Binding-site contacts:
Ligand atom O3 contacts residue HIS155 of chain 1.B at 3.1 Å.
Ligand atom C3 contacts residue HIS155 of chain 1.B at 3.7 Å.
Ligand atom O6 contacts residue TRP272 of chain 1.B at 3.3 Å.
Ligand atom C4 contacts residue THR173 of chain 1.B at 4.5 Å.
Ligand atom O2 contacts residue NAI1 of chain 1.E at 3.2 Å (h-bond).
Ligand atom C5 contacts residue ASN157 of chain 1.B at 3.9 Å.
Ligand atom C2 contacts residue TYR235 of chain 1.B at 4.3 Å (hydrophobic).
Ligand atom C2 contacts residue HIS176 of chain 1.B at 3.8 Å.
Ligand atom C5 contacts residue TRP272 of chain 1.B at 3.9 Å (hydrophobic).
Ligand atom O4 contacts residue TYR235 of chain 1.B at 3.8 Å.
Ligand atom C1 contacts residue TRP272 of chain 1.B at 3.3 Å (hydrophobic).
Ligand atom C4 contacts residue HIS155 of chain 1.B at 3.5 Å.
Ligand atom O3 contacts residue HIS176 of chain 1.B at 2.9 Å.
Ligand atom O1 contacts residue TRP272 of chain 1.B at 3.3 Å.
Ligand atom O5 contacts residue TYR235 of chain 1.B at 4.5 Å.
Ligand atom O4 contacts residue ASN157 of chain 1.B at 3.6 Å.
Ligand atom O2 contacts residue ASP172 of chain 1.B at 3.8 Å.
Ligand atom O4 contacts residue THR173 of chain 1.B at 3.9 Å.
Ligand atom O2 contacts residue LYS97 of chain 1.B at 4.0 Å.
Ligand atom C1 contacts residue NAI1 of chain 1.E at 3.5 Å.
Ligand atom C2 contacts residue NAI1 of chain 1.E at 3.4 Å.
Ligand atom C3 contacts residue HIS176 of chain 1.B at 4.2 Å.
Ligand atom O3 contacts residue THR173 of chain 1.B at 4.2 Å.
Ligand atom O3 contacts residue ARG127 of chain 1.B at 4.2 Å.
Ligand atom C2 contacts residue TRP272 of chain 1.B at 4.4 Å (hydrophobic).
Ligand atom C5 contacts residue TYR235 of chain 1.B at 4.1 Å (hydrophobic).
Ligand atom C4 contacts residue TYR235 of chain 1.B at 4.1 Å (hydrophobic).
Ligand atom O5 contacts residue ASN157 of chain 1.B at 2.7 Å (h-bond).
Ligand atom O3 contacts residue TYR235 of chain 1.B at 3.9 Å.
Ligand atom O3 contacts residue ASP172 of chain 1.B at 4.5 Å.
Ligand atom O4 contacts residue HIS155 of chain 1.B at 2.4 Å (h-bond).
Ligand atom O2 contacts residue HIS176 of chain 1.B at 2.8 Å (h-bond).
Ligand atom C6 contacts residue TRP272 of chain 1.B at 4.0 Å (hydrophobic).
Ligand atom C3 contacts residue TYR235 of chain 1.B at 3.4 Å (hydrophobic).
Ligand atom O1 contacts residue NAI1 of chain 1.E at 2.7 Å (h-bond).

A protein and the small-molecule ligand that binds it are described below.
Small molecule (SMILES): OC1C(O)C(O)C(O)C(O)C1O

Sequence of chain 1.B:
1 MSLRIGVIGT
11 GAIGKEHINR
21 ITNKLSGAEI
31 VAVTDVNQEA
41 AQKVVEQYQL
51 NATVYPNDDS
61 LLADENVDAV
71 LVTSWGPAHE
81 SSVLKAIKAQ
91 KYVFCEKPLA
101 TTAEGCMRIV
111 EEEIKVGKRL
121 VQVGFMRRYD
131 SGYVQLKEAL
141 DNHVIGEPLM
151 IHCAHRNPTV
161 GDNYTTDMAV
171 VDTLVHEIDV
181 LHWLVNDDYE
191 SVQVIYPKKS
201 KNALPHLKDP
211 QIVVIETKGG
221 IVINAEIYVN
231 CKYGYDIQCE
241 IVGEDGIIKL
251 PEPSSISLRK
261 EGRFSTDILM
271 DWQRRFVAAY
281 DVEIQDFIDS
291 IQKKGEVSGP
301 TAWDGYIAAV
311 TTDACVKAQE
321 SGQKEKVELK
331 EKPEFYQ